This small molecule binds to this protein.
Small molecule (SMILES): O=C(O)/C=C/c1ccc(O)cc1

Sequence of chain 1.A:
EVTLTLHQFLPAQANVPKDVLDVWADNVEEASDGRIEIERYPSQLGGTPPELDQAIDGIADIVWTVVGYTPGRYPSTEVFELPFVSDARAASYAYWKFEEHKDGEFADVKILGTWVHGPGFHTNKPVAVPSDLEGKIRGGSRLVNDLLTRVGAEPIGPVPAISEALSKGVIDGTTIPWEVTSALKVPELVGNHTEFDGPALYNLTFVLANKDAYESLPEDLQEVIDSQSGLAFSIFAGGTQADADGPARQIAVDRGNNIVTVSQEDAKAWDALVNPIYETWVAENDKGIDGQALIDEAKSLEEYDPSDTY

Binding-site contacts:
Ligand atom C2' contacts residue PRO187 of chain 1.A at 3.7 Å (hydrophobic).
Ligand atom O2 contacts residue ARG147 of chain 1.A at 2.6 Å (salt-bridge).
Ligand atom O2 contacts residue GLY149 of chain 1.A at 3.4 Å.
Ligand atom C1 contacts residue TYR73 of chain 1.A at 3.4 Å (hydrophobic).
Ligand atom C2' contacts residue HIS124 of chain 1.A at 3.9 Å.
Ligand atom C3' contacts residue VAL190 of chain 1.A at 3.6 Å (hydrophobic).
Ligand atom O2 contacts residue VAL169 of chain 1.A at 4.0 Å.
Ligand atom C5' contacts residue PHE216 of chain 1.A at 3.9 Å (hydrophobic).
Ligand atom C3 contacts residue VAL169 of chain 1.A at 4.0 Å (hydrophobic).
Ligand atom C1' contacts residue PHE216 of chain 1.A at 3.8 Å (hydrophobic).
Ligand atom C5' contacts residue PHE11 of chain 1.A at 3.8 Å (hydrophobic).
Ligand atom O4' contacts residue VAL190 of chain 1.A at 3.9 Å.
Ligand atom O4' contacts residue VAL18 of chain 1.A at 3.9 Å.
Ligand atom O4' contacts residue TRP68 of chain 1.A at 3.7 Å.
Ligand atom C1 contacts residue ARG147 of chain 1.A at 3.3 Å.
Ligand atom C2 contacts residue LEU214 of chain 1.A at 4.0 Å (hydrophobic).
Ligand atom C5' contacts residue TRP68 of chain 1.A at 3.9 Å (hydrophobic).
Ligand atom C4' contacts residue VAL190 of chain 1.A at 3.8 Å (hydrophobic).
Ligand atom O2 contacts residue TYR73 of chain 1.A at 2.6 Å (h-bond).
Ligand atom C5' contacts residue LEU12 of chain 1.A at 3.9 Å (hydrophobic).
Ligand atom C2' contacts residue PHE216 of chain 1.A at 4.1 Å (hydrophobic).
Ligand atom C6' contacts residue PHE216 of chain 1.A at 3.7 Å (hydrophobic).
Ligand atom C1 contacts residue VAL169 of chain 1.A at 4.0 Å (hydrophobic).
Ligand atom C6' contacts residue VAL169 of chain 1.A at 4.1 Å (hydrophobic).
Ligand atom O4' contacts residue GLU189 of chain 1.A at 2.5 Å (salt-bridge).
Ligand atom C4' contacts residue GLU189 of chain 1.A at 3.3 Å.
Ligand atom C3' contacts residue PRO187 of chain 1.A at 4.0 Å (hydrophobic).
Ligand atom O1 contacts residue LEU214 of chain 1.A at 3.2 Å.
Ligand atom C2 contacts residue VAL169 of chain 1.A at 3.7 Å (hydrophobic).
Ligand atom C1 contacts residue GLY149 of chain 1.A at 4.1 Å.
Ligand atom C1 contacts residue LEU214 of chain 1.A at 3.5 Å (hydrophobic).
Ligand atom O4' contacts residue GLN252 of chain 1.A at 3.2 Å (h-bond).
Ligand atom O1 contacts residue ARG147 of chain 1.A at 2.8 Å (salt-bridge).
Ligand atom C2' contacts residue VAL190 of chain 1.A at 3.9 Å (hydrophobic).
Ligand atom C6' contacts residue PHE11 of chain 1.A at 4.0 Å (hydrophobic).
Ligand atom C3' contacts residue GLN252 of chain 1.A at 3.4 Å.
Ligand atom O4' contacts residue LEU12 of chain 1.A at 3.7 Å.
Ligand atom C2 contacts residue TYR73 of chain 1.A at 3.3 Å (hydrophobic).
Ligand atom C3' contacts residue GLU189 of chain 1.A at 3.1 Å.
Ligand atom C4' contacts residue GLN252 of chain 1.A at 3.4 Å.